Binding-site contacts:
Ligand atom C05 contacts residue SER231 of chain 1.A at 4.0 Å.
Ligand atom C04 contacts residue ALA232 of chain 1.A at 4.0 Å (hydrophobic).
Ligand atom O01 contacts residue SER228 of chain 1.A at 2.5 Å (h-bond).
Ligand atom C08 contacts residue ALA232 of chain 1.A at 3.8 Å (hydrophobic).
Ligand atom C04 contacts residue LEU82 of chain 1.A at 3.7 Å (hydrophobic).
Ligand atom C06 contacts residue PHE169 of chain 1.A at 3.7 Å (hydrophobic).
Ligand atom C02 contacts residue SER79 of chain 1.A at 3.6 Å.
Ligand atom C07 contacts residue LEU82 of chain 1.A at 3.6 Å (hydrophobic).
Ligand atom S12 contacts residue VAL279 of chain 1.A at 3.6 Å.
Ligand atom O01 contacts residue ILE81 of chain 1.A at 3.7 Å.
Ligand atom O01 contacts residue LEU82 of chain 1.A at 3.8 Å.
Ligand atom C06 contacts residue LEU82 of chain 1.A at 3.6 Å (hydrophobic).
Ligand atom C13 contacts residue VAL279 of chain 1.A at 3.9 Å (hydrophobic).
Ligand atom C13 contacts residue PHE166 of chain 1.A at 3.7 Å (hydrophobic).
Ligand atom O03 contacts residue SER79 of chain 1.A at 3.9 Å.
Ligand atom C11 contacts residue HEM1 of chain 1.C at 3.2 Å.
Ligand atom C14 contacts residue PHE169 of chain 1.A at 3.7 Å (hydrophobic).
Ligand atom C05 contacts residue LEU82 of chain 1.A at 3.6 Å (hydrophobic).
Ligand atom C13 contacts residue PHE282 of chain 1.A at 3.9 Å (hydrophobic).
Ligand atom C05 contacts residue ARG76 of chain 1.A at 4.0 Å.
Ligand atom C11 contacts residue PHE166 of chain 1.A at 4.0 Å (hydrophobic).
Ligand atom C09 contacts residue ALA232 of chain 1.A at 3.9 Å (hydrophobic).
Ligand atom C09 contacts residue LEU82 of chain 1.A at 3.5 Å (hydrophobic).
Ligand atom C02 contacts residue ARG76 of chain 1.A at 3.9 Å.
Ligand atom O03 contacts residue ARG76 of chain 1.A at 3.0 Å (salt-bridge).
Ligand atom C09 contacts residue HEM1 of chain 1.C at 3.6 Å.
Ligand atom O03 contacts residue SER228 of chain 1.A at 3.4 Å.
Ligand atom C14 contacts residue LEU82 of chain 1.A at 4.1 Å (hydrophobic).
Ligand atom C06 contacts residue PHE166 of chain 1.A at 3.9 Å (hydrophobic).
Ligand atom O03 contacts residue SER231 of chain 1.A at 3.5 Å.
Ligand atom S12 contacts residue PHE166 of chain 1.A at 4.0 Å.
Ligand atom C02 contacts residue SER228 of chain 1.A at 3.4 Å.
Ligand atom C06 contacts residue ALA232 of chain 1.A at 4.0 Å (hydrophobic).
Ligand atom C08 contacts residue LEU82 of chain 1.A at 3.5 Å (hydrophobic).
Ligand atom C08 contacts residue HEM1 of chain 1.C at 3.5 Å.
Ligand atom C14 contacts residue PHE166 of chain 1.A at 3.6 Å (hydrophobic).
Ligand atom O01 contacts residue SER79 of chain 1.A at 2.6 Å (h-bond).
Ligand atom C07 contacts residue ALA232 of chain 1.A at 3.9 Å (hydrophobic).
Ligand atom S12 contacts residue HEM1 of chain 1.C at 3.3 Å.
Ligand atom C10 contacts residue PHE166 of chain 1.A at 3.7 Å (hydrophobic).

The protein below binds the small molecule below.
Small molecule (SMILES): O=C(O)c1ccc(-c2ccsc2)cc1

Sequence of chain 1.A:
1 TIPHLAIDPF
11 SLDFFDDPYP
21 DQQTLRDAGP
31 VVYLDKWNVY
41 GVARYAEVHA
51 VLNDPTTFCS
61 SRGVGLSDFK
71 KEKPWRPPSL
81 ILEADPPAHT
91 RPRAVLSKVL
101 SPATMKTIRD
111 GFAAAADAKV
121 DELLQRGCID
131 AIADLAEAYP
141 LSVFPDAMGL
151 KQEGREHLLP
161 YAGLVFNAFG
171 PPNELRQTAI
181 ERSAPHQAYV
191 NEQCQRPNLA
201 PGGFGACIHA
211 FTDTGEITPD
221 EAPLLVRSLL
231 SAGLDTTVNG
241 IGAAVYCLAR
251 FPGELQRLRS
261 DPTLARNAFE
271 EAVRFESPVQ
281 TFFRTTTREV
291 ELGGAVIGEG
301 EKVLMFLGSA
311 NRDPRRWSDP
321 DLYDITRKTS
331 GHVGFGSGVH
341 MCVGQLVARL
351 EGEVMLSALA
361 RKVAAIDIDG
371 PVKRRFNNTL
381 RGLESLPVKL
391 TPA